Sequence of chain 1.B:
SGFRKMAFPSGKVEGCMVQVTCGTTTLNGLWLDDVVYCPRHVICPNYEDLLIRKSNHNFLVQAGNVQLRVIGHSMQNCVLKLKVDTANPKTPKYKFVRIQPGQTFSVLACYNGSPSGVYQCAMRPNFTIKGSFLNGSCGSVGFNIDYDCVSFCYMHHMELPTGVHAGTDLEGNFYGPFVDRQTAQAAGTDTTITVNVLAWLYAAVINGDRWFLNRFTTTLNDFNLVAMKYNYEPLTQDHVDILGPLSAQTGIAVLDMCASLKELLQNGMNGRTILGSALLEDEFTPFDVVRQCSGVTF

This small molecule binds to this protein.
Small molecule (SMILES): Cn1ncc2cncc(NC(=O)Cc3cccc(Cl)c3)c21

Sequence of chain 1.A:
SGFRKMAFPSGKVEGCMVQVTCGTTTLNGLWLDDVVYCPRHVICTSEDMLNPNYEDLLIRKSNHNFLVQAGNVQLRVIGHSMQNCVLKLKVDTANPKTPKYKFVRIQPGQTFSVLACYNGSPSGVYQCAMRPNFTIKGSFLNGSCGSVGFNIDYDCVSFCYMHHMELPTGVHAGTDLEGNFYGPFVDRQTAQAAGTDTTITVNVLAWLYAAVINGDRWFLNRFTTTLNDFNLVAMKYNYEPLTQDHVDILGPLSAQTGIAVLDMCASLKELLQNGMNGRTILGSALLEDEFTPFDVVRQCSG

Binding-site contacts:
Ligand atom C3 contacts residue SER144 of chain 1.A at 4.0 Å.
Ligand atom C12 contacts residue MET49 of chain 1.A at 3.8 Å (hydrophobic).
Ligand atom CL contacts residue MET165 of chain 1.A at 3.8 Å.
Ligand atom C13 contacts residue HIS41 of chain 1.A at 3.9 Å.
Ligand atom N3 contacts residue CYS145 of chain 1.A at 3.7 Å.
Ligand atom C2 contacts residue ASN142 of chain 1.A at 4.0 Å.
Ligand atom N2 contacts residue PHE140 of chain 1.A at 3.8 Å.
Ligand atom C4 contacts residue HIS163 of chain 1.A at 3.2 Å.
Ligand atom C12 contacts residue MET165 of chain 1.A at 3.6 Å (hydrophobic).
Ligand atom C9 contacts residue GLN189 of chain 1.A at 3.8 Å.
Ligand atom C4 contacts residue CYS145 of chain 1.A at 3.8 Å (hydrophobic).
Ligand atom C2 contacts residue PHE140 of chain 1.A at 3.9 Å (hydrophobic).
Ligand atom O contacts residue GLU166 of chain 1.A at 3.2 Å (salt-bridge).
Ligand atom C3 contacts residue GLU166 of chain 1.A at 3.4 Å.
Ligand atom C4 contacts residue GLU166 of chain 1.A at 3.9 Å.
Ligand atom N1 contacts residue ASN142 of chain 1.A at 3.9 Å.
Ligand atom C1 contacts residue PHE140 of chain 1.A at 3.9 Å (hydrophobic).
Ligand atom CL contacts residue HIS41 of chain 1.A at 3.7 Å.
Ligand atom CL contacts residue ASP187 of chain 1.A at 3.5 Å.
Ligand atom C1 contacts residue LEU141 of chain 1.A at 3.9 Å (hydrophobic).
Ligand atom C13 contacts residue MET165 of chain 1.A at 3.6 Å (hydrophobic).
Ligand atom N2 contacts residue HIS163 of chain 1.A at 2.6 Å (h-bond).
Ligand atom C1 contacts residue GLU166 of chain 1.A at 3.4 Å.
Ligand atom C2 contacts residue GLU166 of chain 1.A at 3.5 Å.
Ligand atom C3 contacts residue HIS172 of chain 1.A at 3.9 Å.
Ligand atom N2 contacts residue HIS172 of chain 1.A at 4.0 Å.
Ligand atom C contacts residue ASN142 of chain 1.A at 3.5 Å.
Ligand atom N2 contacts residue GLU166 of chain 1.A at 3.9 Å.
Ligand atom N2 contacts residue SER144 of chain 1.A at 3.6 Å.
Ligand atom C13 contacts residue HIS164 of chain 1.A at 3.4 Å.
Ligand atom C3 contacts residue LEU141 of chain 1.A at 3.7 Å (hydrophobic).
Ligand atom C11 contacts residue MET49 of chain 1.A at 3.5 Å (hydrophobic).
Ligand atom C3 contacts residue HIS163 of chain 1.A at 3.8 Å.
Ligand atom C10 contacts residue GLN189 of chain 1.A at 3.4 Å.
Ligand atom N contacts residue ASN142 of chain 1.A at 3.9 Å.
Ligand atom CL contacts residue HIS164 of chain 1.A at 4.0 Å.
Ligand atom C1 contacts residue ASN142 of chain 1.A at 3.8 Å.
Ligand atom C2 contacts residue LEU141 of chain 1.A at 3.8 Å (hydrophobic).
Ligand atom C3 contacts residue PHE140 of chain 1.A at 3.6 Å (hydrophobic).
Ligand atom O contacts residue MET165 of chain 1.A at 3.5 Å.